The protein below binds the small molecule below.
Small molecule (SMILES): CC(C)OP(=O)(O)O

Sequence of chain 2.B:
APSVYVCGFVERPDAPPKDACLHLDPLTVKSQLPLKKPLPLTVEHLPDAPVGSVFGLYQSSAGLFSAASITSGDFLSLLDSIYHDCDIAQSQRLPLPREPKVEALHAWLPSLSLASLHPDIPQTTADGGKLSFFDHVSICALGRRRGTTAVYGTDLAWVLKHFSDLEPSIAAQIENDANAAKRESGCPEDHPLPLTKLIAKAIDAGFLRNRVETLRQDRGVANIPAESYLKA

Binding-site contacts:
Ligand atom O1P contacts residue HIS48 of chain 2.B at 4.0 Å.
Ligand atom C2 contacts residue HIS48 of chain 2.B at 4.5 Å.
Ligand atom C2 contacts residue ARG147 of chain 2.B at 4.3 Å.
Ligand atom O2P contacts residue SER116 of chain 2.B at 2.5 Å (h-bond).
Ligand atom O2P contacts residue LEU117 of chain 2.B at 4.5 Å.
Ligand atom O2P contacts residue ARG148 of chain 2.B at 3.9 Å.
Ligand atom C3 contacts residue HIS48 of chain 2.B at 3.5 Å.
Ligand atom O2P contacts residue ARG147 of chain 2.B at 2.7 Å (salt-bridge).
Ligand atom P contacts residue SER116 of chain 2.B at 1.6 Å.
Ligand atom P contacts residue HIS48 of chain 2.B at 3.9 Å.
Ligand atom O3P contacts residue GLY146 of chain 2.B at 3.7 Å.
Ligand atom C3 contacts residue ALA118 of chain 2.B at 3.6 Å (hydrophobic).
Ligand atom O3P contacts residue ARG147 of chain 2.B at 3.4 Å (salt-bridge).
Ligand atom C2 contacts residue LEU117 of chain 2.B at 4.0 Å (hydrophobic).
Ligand atom P contacts residue ARG147 of chain 2.B at 3.5 Å.
Ligand atom O3P contacts residue CYS143 of chain 2.B at 3.9 Å.
Ligand atom O1P contacts residue ARG147 of chain 2.B at 3.4 Å.
Ligand atom O3P contacts residue LEU145 of chain 2.B at 4.1 Å.
Ligand atom O3P contacts residue SER116 of chain 2.B at 2.5 Å (h-bond).
Ligand atom C1 contacts residue ARG147 of chain 2.B at 4.2 Å.
Ligand atom C3 contacts residue LEU117 of chain 2.B at 3.4 Å (hydrophobic).
Ligand atom C2 contacts residue SER116 of chain 2.B at 3.1 Å.
Ligand atom O2P contacts residue GLY146 of chain 2.B at 3.6 Å.
Ligand atom P contacts residue GLY146 of chain 2.B at 4.2 Å.
Ligand atom C2 contacts residue ARG148 of chain 2.B at 4.3 Å.
Ligand atom O3P contacts residue HIS48 of chain 2.B at 3.7 Å.
Ligand atom C3 contacts residue SER116 of chain 2.B at 3.2 Å.
Ligand atom O1P contacts residue SER116 of chain 2.B at 2.5 Å (h-bond).
Ligand atom C1 contacts residue LEU25 of chain 2.B at 4.2 Å (hydrophobic).
Ligand atom O2P contacts residue LEU115 of chain 2.B at 4.2 Å.